Sequence of chain 1.B:
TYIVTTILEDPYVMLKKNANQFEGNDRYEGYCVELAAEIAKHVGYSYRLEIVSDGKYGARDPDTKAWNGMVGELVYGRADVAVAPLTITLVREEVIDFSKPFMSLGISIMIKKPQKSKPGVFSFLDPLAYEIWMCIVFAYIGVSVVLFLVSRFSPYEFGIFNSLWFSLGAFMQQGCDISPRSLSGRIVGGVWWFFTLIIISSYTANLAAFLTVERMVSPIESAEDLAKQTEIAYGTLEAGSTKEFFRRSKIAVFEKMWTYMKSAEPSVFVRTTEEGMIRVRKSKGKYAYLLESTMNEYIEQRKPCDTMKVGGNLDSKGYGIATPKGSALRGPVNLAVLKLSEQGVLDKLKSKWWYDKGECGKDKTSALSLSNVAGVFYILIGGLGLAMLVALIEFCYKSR

This small molecule binds to this protein.
Small molecule (SMILES): O=c1[nH]c2cc(C(F)(F)F)c(N3CCOCC3)cc2n(CP(=O)(O)O)c1=O

Binding-site contacts:
Ligand atom OAD contacts residue SER676 of chain 1.B at 3.8 Å.
Ligand atom CAW contacts residue TYR472 of chain 1.B at 3.4 Å (hydrophobic).
Ligand atom OAD contacts residue GLY675 of chain 1.B at 3.9 Å.
Ligand atom CAT contacts residue PRO500 of chain 1.B at 3.6 Å (hydrophobic).
Ligand atom NAP contacts residue PRO500 of chain 1.B at 2.8 Å (h-bond).
Ligand atom OAA contacts residue PRO500 of chain 1.B at 3.6 Å (h-bond).
Ligand atom FAG contacts residue THR729 of chain 1.B at 3.6 Å.
Ligand atom OAA contacts residue ARG507 of chain 1.B at 3.0 Å (salt-bridge).
Ligand atom CAJ contacts residue PRO500 of chain 1.B at 3.6 Å (hydrophobic).
Ligand atom CAJ contacts residue TYR754 of chain 1.B at 3.3 Å (hydrophobic).
Ligand atom CAU contacts residue TYR472 of chain 1.B at 3.4 Å (hydrophobic).
Ligand atom CAV contacts residue PRO500 of chain 1.B at 3.6 Å (hydrophobic).
Ligand atom CAV contacts residue TYR754 of chain 1.B at 4.0 Å (hydrophobic).
Ligand atom CAV contacts residue TYR472 of chain 1.B at 3.4 Å (hydrophobic).
Ligand atom OAB contacts residue TYR472 of chain 1.B at 3.8 Å.
Ligand atom CAI contacts residue TYR472 of chain 1.B at 3.9 Å (hydrophobic).
Ligand atom CAS contacts residue TYR754 of chain 1.B at 3.8 Å (hydrophobic).
Ligand atom CAS contacts residue TYR472 of chain 1.B at 3.5 Å (hydrophobic).
Ligand atom FAF contacts residue TYR472 of chain 1.B at 3.9 Å.
Ligand atom NAP contacts residue THR502 of chain 1.B at 3.4 Å (h-bond).
Ligand atom FAG contacts residue TYR754 of chain 1.B at 3.1 Å.
Ligand atom CAN contacts residue GLU424 of chain 1.B at 4.0 Å.
Ligand atom FAF contacts residue TYR427 of chain 1.B at 3.4 Å.
Ligand atom CAJ contacts residue TYR472 of chain 1.B at 3.4 Å (hydrophobic).
Ligand atom CAR contacts residue TYR472 of chain 1.B at 3.8 Å (hydrophobic).
Ligand atom CAZ contacts residue TYR754 of chain 1.B at 3.8 Å (hydrophobic).
Ligand atom NAY contacts residue TYR472 of chain 1.B at 3.5 Å.
Ligand atom NAP contacts residue TYR472 of chain 1.B at 3.5 Å.
Ligand atom FAH contacts residue MET730 of chain 1.B at 3.3 Å.
Ligand atom OAA contacts residue THR502 of chain 1.B at 2.8 Å (h-bond).
Ligand atom CAU contacts residue THR502 of chain 1.B at 4.0 Å.
Ligand atom OAE contacts residue SER676 of chain 1.B at 3.9 Å.
Ligand atom CAT contacts residue TYR472 of chain 1.B at 3.5 Å (hydrophobic).
Ligand atom OAC contacts residue SER676 of chain 1.B at 4.0 Å.
Ligand atom CAO contacts residue TYR472 of chain 1.B at 4.0 Å (hydrophobic).
Ligand atom OAA contacts residue LEU501 of chain 1.B at 3.7 Å.
Ligand atom CAT contacts residue THR502 of chain 1.B at 3.1 Å.
Ligand atom OAA contacts residue TYR472 of chain 1.B at 3.7 Å.
Ligand atom CAT contacts residue ARG507 of chain 1.B at 4.0 Å.
Ligand atom FAF contacts residue PRO500 of chain 1.B at 3.5 Å.